A small-molecule ligand and the protein it binds are described below.
Small molecule (SMILES): CC(=O)N[C@@H](Cc1ccccc1)C(=O)N[C@@H](CCCCN)C(=O)N[C@@H](Cc1ccccc1)C(=O)N[C@@H](Cc1ccccc1)[C@@H](O)CC(=O)N[C@@H](CC(C)C)C(=O)N[C@@H](CCCN=C(N)N)C(N)=O

Sequence of chain 1.A:
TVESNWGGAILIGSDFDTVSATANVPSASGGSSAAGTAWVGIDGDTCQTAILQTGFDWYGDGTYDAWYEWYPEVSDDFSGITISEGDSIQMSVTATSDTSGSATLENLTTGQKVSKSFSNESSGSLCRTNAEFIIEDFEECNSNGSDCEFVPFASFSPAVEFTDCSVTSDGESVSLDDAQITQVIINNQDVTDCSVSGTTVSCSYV

Binding-site contacts:
Ligand atom O contacts residue GLU136 of chain 1.A at 2.7 Å (salt-bridge).
Ligand atom CD2 contacts residue GLU69 of chain 1.A at 3.5 Å.
Ligand atom NH1 contacts residue ASP45 of chain 1.A at 3.3 Å (salt-bridge).
Ligand atom CB contacts residue TRP6 of chain 1.A at 3.4 Å (hydrophobic).
Ligand atom CD2 contacts residue TYR71 of chain 1.A at 3.3 Å (hydrophobic).
Ligand atom NZ contacts residue ASP65 of chain 1.A at 3.5 Å (salt-bridge).
Ligand atom O contacts residue GLU139 of chain 1.A at 3.3 Å (salt-bridge).
Ligand atom NT contacts residue ASN5 of chain 1.A at 2.8 Å (h-bond).
Ligand atom N contacts residue GLU139 of chain 1.A at 3.2 Å (salt-bridge).
Ligand atom CM contacts residue GLU136 of chain 1.A at 3.2 Å.
Ligand atom CE2 contacts residue PRO72 of chain 1.A at 3.4 Å (hydrophobic).
Ligand atom CD2 contacts residue PHE138 of chain 1.A at 3.5 Å (hydrophobic).
Ligand atom CE1 contacts residue TRP67 of chain 1.A at 3.5 Å (hydrophobic).
Ligand atom CA contacts residue TRP6 of chain 1.A at 3.5 Å (hydrophobic).
Ligand atom C contacts residue GLU136 of chain 1.A at 3.1 Å.
Ligand atom CZ contacts residue VAL74 of chain 1.A at 3.3 Å (hydrophobic).
Ligand atom CE2 contacts residue VAL74 of chain 1.A at 3.4 Å (hydrophobic).
Ligand atom CE1 contacts residue SER75 of chain 1.A at 3.5 Å.
Ligand atom CD1 contacts residue CYS141 of chain 1.A at 3.4 Å (hydrophobic).
Ligand atom CD1 contacts residue ASN142 of chain 1.A at 3.2 Å.
Ligand atom N contacts residue GLY44 of chain 1.A at 3.1 Å (h-bond).
Ligand atom N contacts residue GLU69 of chain 1.A at 2.8 Å (salt-bridge).
Ligand atom CE1 contacts residue SER143 of chain 1.A at 3.2 Å.
Ligand atom O contacts residue ASN5 of chain 1.A at 3.0 Å (h-bond).
Ligand atom O contacts residue TRP6 of chain 1.A at 2.9 Å (h-bond).
Ligand atom OH contacts residue GLN53 of chain 1.A at 2.7 Å (h-bond).
Ligand atom NH2 contacts residue THR182 of chain 1.A at 3.2 Å (h-bond).
Ligand atom NZ contacts residue ASP77 of chain 1.A at 3.1 Å (salt-bridge).
Ligand atom O contacts residue CYS141 of chain 1.A at 2.9 Å (h-bond).
Ligand atom CD1 contacts residue GLU69 of chain 1.A at 3.1 Å.
Ligand atom N contacts residue TRP6 of chain 1.A at 3.5 Å (h-bond).
Ligand atom O contacts residue GLU140 of chain 1.A at 3.2 Å.
Ligand atom N contacts residue CYS141 of chain 1.A at 2.9 Å (h-bond).
Ligand atom CD1 contacts residue SER143 of chain 1.A at 3.0 Å.
Ligand atom CE2 contacts residue PHE138 of chain 1.A at 3.4 Å (hydrophobic).
Ligand atom CB contacts residue GLU69 of chain 1.A at 3.4 Å.
Ligand atom NZ contacts residue ASP57 of chain 1.A at 2.6 Å (salt-bridge).
Ligand atom CE1 contacts residue VAL74 of chain 1.A at 3.5 Å (hydrophobic).
Ligand atom CB contacts residue GLY44 of chain 1.A at 3.5 Å.
Ligand atom O contacts residue SER75 of chain 1.A at 2.7 Å (h-bond).